Binding-site contacts:
Ligand atom C5 contacts residue ASN1114 of chain 1.A at 3.7 Å.
Ligand atom C7 contacts residue ASN1114 of chain 1.A at 3.3 Å.
Ligand atom O7 contacts residue ASN1114 of chain 1.A at 3.2 Å (h-bond).
Ligand atom O5 contacts residue ASN1114 of chain 1.A at 2.4 Å (h-bond).
Ligand atom C2 contacts residue ASN1114 of chain 1.A at 2.5 Å.
Ligand atom C4 contacts residue ASN1114 of chain 1.A at 4.2 Å.
Ligand atom C1 contacts residue ASN1114 of chain 1.A at 1.4 Å.
Ligand atom C3 contacts residue ASN1114 of chain 1.A at 3.8 Å.
Ligand atom N2 contacts residue ASN1114 of chain 1.A at 2.9 Å (h-bond).
Ligand atom C8 contacts residue ASN1114 of chain 1.A at 4.4 Å.

Sequence of chain 1.A:
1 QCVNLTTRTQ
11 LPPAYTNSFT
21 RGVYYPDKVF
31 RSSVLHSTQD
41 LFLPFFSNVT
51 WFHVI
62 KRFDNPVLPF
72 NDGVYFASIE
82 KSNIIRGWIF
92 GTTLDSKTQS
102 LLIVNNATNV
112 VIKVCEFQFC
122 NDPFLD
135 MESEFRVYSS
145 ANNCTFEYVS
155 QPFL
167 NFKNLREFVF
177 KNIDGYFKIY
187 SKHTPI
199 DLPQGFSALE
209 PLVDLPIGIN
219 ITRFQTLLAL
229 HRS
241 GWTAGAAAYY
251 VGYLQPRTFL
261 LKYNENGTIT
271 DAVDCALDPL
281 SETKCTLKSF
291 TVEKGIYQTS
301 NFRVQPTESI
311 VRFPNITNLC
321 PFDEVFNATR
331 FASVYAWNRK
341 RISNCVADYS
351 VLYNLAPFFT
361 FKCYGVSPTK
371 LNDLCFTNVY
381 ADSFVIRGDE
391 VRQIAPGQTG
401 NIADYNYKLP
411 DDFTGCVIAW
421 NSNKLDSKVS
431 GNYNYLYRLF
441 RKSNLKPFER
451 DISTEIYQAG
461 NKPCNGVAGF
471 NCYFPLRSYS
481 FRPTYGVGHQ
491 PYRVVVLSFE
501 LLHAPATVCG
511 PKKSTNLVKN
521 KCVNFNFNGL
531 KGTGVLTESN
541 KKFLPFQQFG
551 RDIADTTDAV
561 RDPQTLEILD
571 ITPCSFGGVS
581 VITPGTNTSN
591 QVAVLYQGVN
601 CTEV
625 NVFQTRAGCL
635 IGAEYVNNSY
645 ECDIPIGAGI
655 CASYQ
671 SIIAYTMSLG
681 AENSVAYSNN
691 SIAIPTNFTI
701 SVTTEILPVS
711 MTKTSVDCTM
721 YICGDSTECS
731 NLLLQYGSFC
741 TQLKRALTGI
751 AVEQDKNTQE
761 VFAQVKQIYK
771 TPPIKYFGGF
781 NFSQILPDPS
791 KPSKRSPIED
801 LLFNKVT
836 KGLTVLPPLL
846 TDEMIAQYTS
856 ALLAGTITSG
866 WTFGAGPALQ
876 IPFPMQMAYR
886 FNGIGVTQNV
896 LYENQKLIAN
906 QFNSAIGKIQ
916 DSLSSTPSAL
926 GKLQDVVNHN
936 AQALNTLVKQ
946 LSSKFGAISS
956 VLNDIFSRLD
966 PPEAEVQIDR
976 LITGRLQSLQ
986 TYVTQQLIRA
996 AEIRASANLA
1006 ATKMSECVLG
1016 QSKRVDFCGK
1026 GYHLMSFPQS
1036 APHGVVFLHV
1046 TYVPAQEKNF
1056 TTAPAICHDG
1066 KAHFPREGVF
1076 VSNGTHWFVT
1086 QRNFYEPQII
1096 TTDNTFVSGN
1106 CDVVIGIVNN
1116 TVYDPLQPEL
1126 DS

A small-molecule ligand and the protein it binds are described below.
Small molecule (SMILES): CC(=O)N[C@H]1[C@H](O[C@H]2[C@H](O)[C@@H](NC(C)=O)CO[C@@H]2CO)O[C@H](CO)[C@@H](O)[C@@H]1O